Sequence of chain 2.D:
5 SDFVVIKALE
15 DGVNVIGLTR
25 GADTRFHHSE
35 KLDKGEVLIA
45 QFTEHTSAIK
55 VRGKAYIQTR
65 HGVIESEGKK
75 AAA

Sequence of chain 4.F:
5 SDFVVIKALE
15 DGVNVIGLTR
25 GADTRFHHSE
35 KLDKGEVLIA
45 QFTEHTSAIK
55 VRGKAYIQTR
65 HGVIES

Binding-site contacts:
Ligand atom N contacts residue GLY25 of chain 4.F at 2.9 Å (h-bond).
Ligand atom CH2 contacts residue GLY21 of chain 2.D at 3.5 Å.
Ligand atom C contacts residue THR50 of chain 2.D at 4.0 Å.
Ligand atom OXT contacts residue GLY25 of chain 4.F at 4.0 Å.
Ligand atom N contacts residue ASP27 of chain 4.F at 3.0 Å (salt-bridge).
Ligand atom CB contacts residue THR23 of chain 4.F at 3.6 Å.
Ligand atom OXT contacts residue HIS49 of chain 2.D at 3.8 Å.
Ligand atom CA contacts residue SER51 of chain 4.F at 3.9 Å.
Ligand atom CE2 contacts residue GLN45 of chain 2.D at 4.0 Å.
Ligand atom CZ2 contacts residue THR50 of chain 2.D at 3.9 Å.
Ligand atom CZ2 contacts residue ALA44 of chain 2.D at 3.9 Å (hydrophobic).
Ligand atom CD1 contacts residue GLN45 of chain 2.D at 3.5 Å.
Ligand atom CA contacts residue GLY25 of chain 4.F at 3.6 Å.
Ligand atom CE3 contacts residue HIS32 of chain 2.D at 3.9 Å.
Ligand atom C contacts residue SER51 of chain 4.F at 3.5 Å.
Ligand atom OXT contacts residue THR50 of chain 2.D at 3.0 Å (h-bond).
Ligand atom CZ2 contacts residue ILE53 of chain 2.D at 4.0 Å (hydrophobic).
Ligand atom CD1 contacts residue SER51 of chain 4.F at 3.5 Å.
Ligand atom O contacts residue ARG24 of chain 4.F at 3.4 Å.
Ligand atom CZ3 contacts residue GLY21 of chain 2.D at 3.7 Å.
Ligand atom CZ3 contacts residue HIS32 of chain 2.D at 3.8 Å.
Ligand atom CD1 contacts residue THR47 of chain 2.D at 3.8 Å.
Ligand atom O contacts residue THR23 of chain 4.F at 3.9 Å.
Ligand atom CE3 contacts residue HIS31 of chain 2.D at 4.0 Å.
Ligand atom O contacts residue GLY25 of chain 4.F at 3.0 Å (h-bond).
Ligand atom CE2 contacts residue ALA44 of chain 2.D at 3.9 Å (hydrophobic).
Ligand atom O contacts residue THR47 of chain 2.D at 3.6 Å.
Ligand atom NE1 contacts residue GLN45 of chain 2.D at 2.8 Å (h-bond).
Ligand atom N contacts residue THR28 of chain 4.F at 2.7 Å (h-bond).
Ligand atom CG contacts residue SER51 of chain 4.F at 3.8 Å.
Ligand atom C contacts residue GLY25 of chain 4.F at 3.4 Å.
Ligand atom CA contacts residue THR23 of chain 4.F at 3.7 Å.
Ligand atom CB contacts residue THR28 of chain 4.F at 3.7 Å.
Ligand atom CA contacts residue THR28 of chain 4.F at 3.2 Å.
Ligand atom N contacts residue THR23 of chain 4.F at 2.7 Å (h-bond).
Ligand atom O contacts residue SER51 of chain 4.F at 2.9 Å (h-bond).
Ligand atom NE1 contacts residue ALA44 of chain 2.D at 3.7 Å.
Ligand atom C contacts residue THR47 of chain 2.D at 3.5 Å.
Ligand atom CB contacts residue SER51 of chain 4.F at 3.3 Å.
Ligand atom OXT contacts residue THR47 of chain 2.D at 2.6 Å (h-bond).

This small molecule binds to this protein.
Small molecule (SMILES): N[C@@H](Cc1c[nH]c2ccccc12)C(=O)O